Sequence of chain 1.D:
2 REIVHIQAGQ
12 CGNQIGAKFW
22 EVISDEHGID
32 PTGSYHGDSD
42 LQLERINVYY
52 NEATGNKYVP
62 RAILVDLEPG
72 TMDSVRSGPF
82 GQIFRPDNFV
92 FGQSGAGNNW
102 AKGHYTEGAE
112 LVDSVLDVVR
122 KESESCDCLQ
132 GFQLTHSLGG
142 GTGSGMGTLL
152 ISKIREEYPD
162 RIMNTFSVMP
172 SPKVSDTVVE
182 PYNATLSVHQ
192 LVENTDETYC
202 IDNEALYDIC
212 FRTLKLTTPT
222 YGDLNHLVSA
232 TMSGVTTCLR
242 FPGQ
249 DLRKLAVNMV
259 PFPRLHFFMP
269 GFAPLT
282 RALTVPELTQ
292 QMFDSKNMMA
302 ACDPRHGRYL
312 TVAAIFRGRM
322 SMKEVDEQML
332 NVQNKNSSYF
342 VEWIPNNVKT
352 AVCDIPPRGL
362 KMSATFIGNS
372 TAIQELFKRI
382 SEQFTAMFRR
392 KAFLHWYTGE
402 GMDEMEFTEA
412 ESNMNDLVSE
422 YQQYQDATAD

Sequence of chain 1.C:
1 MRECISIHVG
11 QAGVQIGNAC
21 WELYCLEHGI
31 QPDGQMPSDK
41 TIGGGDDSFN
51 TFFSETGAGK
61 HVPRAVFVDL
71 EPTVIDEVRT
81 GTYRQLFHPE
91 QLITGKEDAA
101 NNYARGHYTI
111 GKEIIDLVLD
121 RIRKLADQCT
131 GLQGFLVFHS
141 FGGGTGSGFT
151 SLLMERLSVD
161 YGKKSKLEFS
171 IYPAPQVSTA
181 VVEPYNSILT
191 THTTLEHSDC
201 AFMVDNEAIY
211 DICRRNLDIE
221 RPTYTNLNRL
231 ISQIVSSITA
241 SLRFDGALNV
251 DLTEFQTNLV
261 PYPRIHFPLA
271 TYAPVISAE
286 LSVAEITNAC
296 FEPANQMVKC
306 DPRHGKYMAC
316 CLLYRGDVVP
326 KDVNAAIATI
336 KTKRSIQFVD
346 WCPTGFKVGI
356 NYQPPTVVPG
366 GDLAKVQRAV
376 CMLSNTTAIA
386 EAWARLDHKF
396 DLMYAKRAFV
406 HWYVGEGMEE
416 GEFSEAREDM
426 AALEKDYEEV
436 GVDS

Binding-site contacts:
Ligand atom C20 contacts residue VAL181 of chain 1.C at 3.5 Å (hydrophobic).
Ligand atom C14 contacts residue ALA315 of chain 1.D at 3.5 Å (hydrophobic).
Ligand atom C19 contacts residue ASN256 of chain 1.D at 3.4 Å.
Ligand atom C19 contacts residue THR179 of chain 1.C at 3.6 Å.
Ligand atom S17 contacts residue ASN256 of chain 1.D at 3.6 Å.
Ligand atom C4 contacts residue ASP249 of chain 1.D at 3.8 Å.
Ligand atom C24 contacts residue ASN348 of chain 1.D at 3.3 Å.
Ligand atom O26 contacts residue CYS239 of chain 1.D at 3.3 Å.
Ligand atom C4 contacts residue LEU250 of chain 1.D at 3.5 Å (hydrophobic).
Ligand atom C7 contacts residue LEU240 of chain 1.D at 3.6 Å (hydrophobic).
Ligand atom C1 contacts residue LEU240 of chain 1.D at 3.5 Å (hydrophobic).
Ligand atom C25 contacts residue LEU253 of chain 1.D at 3.7 Å (hydrophobic).
Ligand atom C22 contacts residue ALA314 of chain 1.D at 3.7 Å (hydrophobic).
Ligand atom C3 contacts residue ASP249 of chain 1.D at 3.1 Å.
Ligand atom N6 contacts residue LEU240 of chain 1.D at 3.6 Å.
Ligand atom C15 contacts residue ILE316 of chain 1.D at 3.5 Å (hydrophobic).
Ligand atom N6 contacts residue VAL236 of chain 1.D at 3.5 Å (h-bond).
Ligand atom O27 contacts residue LEU253 of chain 1.D at 3.5 Å.
Ligand atom C35 contacts residue LYS350 of chain 1.D at 3.3 Å.
Ligand atom C20 contacts residue ASN256 of chain 1.D at 3.6 Å.
Ligand atom C21 contacts residue ASN256 of chain 1.D at 3.8 Å.
Ligand atom C22 contacts residue MET257 of chain 1.D at 3.5 Å (hydrophobic).
Ligand atom C14 contacts residue ALA352 of chain 1.D at 3.6 Å (hydrophobic).
Ligand atom O28 contacts residue ASN256 of chain 1.D at 2.9 Å (h-bond).
Ligand atom C4 contacts residue LEU253 of chain 1.D at 3.6 Å (hydrophobic).
Ligand atom C20 contacts residue LYS350 of chain 1.D at 3.1 Å.
Ligand atom C24 contacts residue VAL181 of chain 1.C at 3.5 Å (hydrophobic).
Ligand atom C1 contacts residue VAL236 of chain 1.D at 3.4 Å (hydrophobic).
Ligand atom C19 contacts residue LYS350 of chain 1.D at 3.7 Å.
Ligand atom C18 contacts residue ASN256 of chain 1.D at 3.5 Å.
Ligand atom C35 contacts residue THR351 of chain 1.D at 3.7 Å.
Ligand atom C3 contacts residue LEU240 of chain 1.D at 3.5 Å (hydrophobic).
Ligand atom C25 contacts residue TYR200 of chain 1.D at 3.1 Å (hydrophobic).
Ligand atom C2 contacts residue LEU240 of chain 1.D at 3.3 Å (hydrophobic).
Ligand atom C25 contacts residue GLU198 of chain 1.D at 3.2 Å.
Ligand atom C9 contacts residue CYS239 of chain 1.D at 3.7 Å (hydrophobic).
Ligand atom C5 contacts residue LEU253 of chain 1.D at 3.4 Å (hydrophobic).
Ligand atom C25 contacts residue ASN165 of chain 1.D at 3.4 Å.
Ligand atom C24 contacts residue VAL313 of chain 1.D at 3.7 Å (hydrophobic).
Ligand atom C21 contacts residue LYS350 of chain 1.D at 3.6 Å.

The small molecule below binds the protein below.
Small molecule (SMILES): Cc1ccc(S(=O)(=O)Nc2cc(C(=O)NCc3ccc(C)nc3)ccc2C)cc1